Sequence of chain 1.A:
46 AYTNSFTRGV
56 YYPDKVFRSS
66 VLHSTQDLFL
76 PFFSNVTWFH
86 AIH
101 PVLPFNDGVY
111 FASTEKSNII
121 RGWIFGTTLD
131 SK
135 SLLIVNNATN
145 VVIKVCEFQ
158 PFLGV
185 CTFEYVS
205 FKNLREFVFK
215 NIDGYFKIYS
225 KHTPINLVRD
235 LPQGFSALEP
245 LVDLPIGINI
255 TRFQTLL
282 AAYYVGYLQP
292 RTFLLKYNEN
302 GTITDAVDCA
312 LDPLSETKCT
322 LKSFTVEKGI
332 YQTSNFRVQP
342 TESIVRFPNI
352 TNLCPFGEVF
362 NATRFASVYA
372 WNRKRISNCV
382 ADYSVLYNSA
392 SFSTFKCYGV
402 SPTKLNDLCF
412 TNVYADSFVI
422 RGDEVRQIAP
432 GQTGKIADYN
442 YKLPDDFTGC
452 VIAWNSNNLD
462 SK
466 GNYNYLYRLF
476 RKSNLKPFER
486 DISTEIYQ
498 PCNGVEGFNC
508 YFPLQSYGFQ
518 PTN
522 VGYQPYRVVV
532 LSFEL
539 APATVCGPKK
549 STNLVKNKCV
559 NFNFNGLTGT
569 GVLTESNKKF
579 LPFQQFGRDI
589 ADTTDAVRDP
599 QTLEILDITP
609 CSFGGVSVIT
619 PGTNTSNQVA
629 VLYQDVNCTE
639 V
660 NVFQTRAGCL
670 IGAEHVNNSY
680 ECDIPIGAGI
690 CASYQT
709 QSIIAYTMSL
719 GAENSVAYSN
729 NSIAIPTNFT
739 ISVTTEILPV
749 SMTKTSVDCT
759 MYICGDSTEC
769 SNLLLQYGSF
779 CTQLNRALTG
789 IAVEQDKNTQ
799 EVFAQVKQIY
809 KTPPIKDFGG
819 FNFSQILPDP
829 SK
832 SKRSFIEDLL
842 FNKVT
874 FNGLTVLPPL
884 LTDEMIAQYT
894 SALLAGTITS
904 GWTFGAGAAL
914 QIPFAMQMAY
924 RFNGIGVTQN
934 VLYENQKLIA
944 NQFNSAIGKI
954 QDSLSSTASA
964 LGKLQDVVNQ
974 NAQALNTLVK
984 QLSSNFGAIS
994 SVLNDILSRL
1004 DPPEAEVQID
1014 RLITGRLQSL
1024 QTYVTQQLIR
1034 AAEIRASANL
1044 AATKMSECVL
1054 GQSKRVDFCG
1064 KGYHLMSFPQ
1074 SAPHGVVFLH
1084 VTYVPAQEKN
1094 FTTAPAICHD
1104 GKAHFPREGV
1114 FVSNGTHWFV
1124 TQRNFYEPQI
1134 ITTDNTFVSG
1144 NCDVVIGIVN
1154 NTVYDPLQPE

Sequence of chain 1.B:
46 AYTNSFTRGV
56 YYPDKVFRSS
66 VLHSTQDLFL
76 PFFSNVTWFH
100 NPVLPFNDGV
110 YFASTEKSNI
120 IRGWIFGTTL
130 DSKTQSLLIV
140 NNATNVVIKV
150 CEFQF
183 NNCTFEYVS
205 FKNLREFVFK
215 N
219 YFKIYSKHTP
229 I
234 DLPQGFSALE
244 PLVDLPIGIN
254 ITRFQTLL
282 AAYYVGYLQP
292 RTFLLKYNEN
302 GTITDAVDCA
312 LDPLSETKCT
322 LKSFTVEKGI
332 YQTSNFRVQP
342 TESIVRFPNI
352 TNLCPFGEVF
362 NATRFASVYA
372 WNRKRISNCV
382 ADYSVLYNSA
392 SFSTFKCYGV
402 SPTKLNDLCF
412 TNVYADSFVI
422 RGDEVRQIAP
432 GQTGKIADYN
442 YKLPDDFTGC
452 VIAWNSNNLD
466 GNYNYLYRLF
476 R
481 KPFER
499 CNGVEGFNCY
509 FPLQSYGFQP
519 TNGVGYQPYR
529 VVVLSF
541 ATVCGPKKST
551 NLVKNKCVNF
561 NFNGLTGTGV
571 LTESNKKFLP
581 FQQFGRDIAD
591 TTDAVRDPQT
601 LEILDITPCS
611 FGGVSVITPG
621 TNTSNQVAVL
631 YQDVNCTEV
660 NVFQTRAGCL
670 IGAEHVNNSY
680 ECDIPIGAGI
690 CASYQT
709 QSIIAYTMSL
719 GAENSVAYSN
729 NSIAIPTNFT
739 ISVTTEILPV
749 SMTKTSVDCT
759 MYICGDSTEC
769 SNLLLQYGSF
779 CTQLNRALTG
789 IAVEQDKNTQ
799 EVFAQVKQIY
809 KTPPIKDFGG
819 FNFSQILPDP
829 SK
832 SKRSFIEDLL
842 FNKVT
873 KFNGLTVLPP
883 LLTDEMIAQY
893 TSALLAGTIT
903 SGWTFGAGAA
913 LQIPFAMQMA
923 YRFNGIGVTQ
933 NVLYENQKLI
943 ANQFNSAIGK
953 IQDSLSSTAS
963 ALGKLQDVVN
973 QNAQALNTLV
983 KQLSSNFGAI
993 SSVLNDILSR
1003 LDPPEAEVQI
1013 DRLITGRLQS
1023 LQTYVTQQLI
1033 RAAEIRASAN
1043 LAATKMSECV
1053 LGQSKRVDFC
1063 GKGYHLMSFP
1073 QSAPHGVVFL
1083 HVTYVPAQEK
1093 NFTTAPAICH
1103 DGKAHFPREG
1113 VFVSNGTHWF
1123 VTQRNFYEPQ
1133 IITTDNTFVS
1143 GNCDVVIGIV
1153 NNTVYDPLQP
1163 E

The small molecule below binds the protein below.
Small molecule (SMILES): CC(=O)N[C@@H]1[C@@H](O)[C@H](O)[C@@H](CO)O[C@H]1O

Binding-site contacts:
Ligand atom C8 contacts residue LYS1092 of chain 1.A at 3.8 Å.
Ligand atom C5 contacts residue ASN1093 of chain 1.A at 3.7 Å.
Ligand atom C1 contacts residue ASN1093 of chain 1.A at 1.5 Å.
Ligand atom C2 contacts residue ASN1093 of chain 1.A at 2.5 Å.
Ligand atom O5 contacts residue ALA725 of chain 1.A at 4.3 Å.
Ligand atom C8 contacts residue ASN1093 of chain 1.A at 3.9 Å.
Ligand atom O6 contacts residue ALA725 of chain 1.A at 3.4 Å.
Ligand atom O7 contacts residue ASN1093 of chain 1.A at 3.5 Å (h-bond).
Ligand atom C1 contacts residue GLN914 of chain 1.B at 4.3 Å.
Ligand atom C6 contacts residue ALA725 of chain 1.A at 4.0 Å (hydrophobic).
Ligand atom O5 contacts residue ASN1093 of chain 1.A at 2.4 Å (h-bond).
Ligand atom C5 contacts residue ALA725 of chain 1.A at 3.8 Å (hydrophobic).
Ligand atom C4 contacts residue ASN1093 of chain 1.A at 4.3 Å.
Ligand atom C7 contacts residue ASN1093 of chain 1.A at 3.4 Å.
Ligand atom C7 contacts residue GLU1091 of chain 1.A at 4.5 Å.
Ligand atom N2 contacts residue ASN1093 of chain 1.A at 2.9 Å (h-bond).
Ligand atom C8 contacts residue GLU1091 of chain 1.A at 3.0 Å.
Ligand atom C3 contacts residue ASN1093 of chain 1.A at 3.9 Å.